This small molecule binds to this protein.
Small molecule (SMILES): CC(=O)N[C@H]1[C@H](O[C@H]2[C@H](O)[C@@H](NC(C)=O)CO[C@@H]2CO)O[C@H](CO)[C@@H](O)[C@@H]1O

Sequence of chain 1.A:
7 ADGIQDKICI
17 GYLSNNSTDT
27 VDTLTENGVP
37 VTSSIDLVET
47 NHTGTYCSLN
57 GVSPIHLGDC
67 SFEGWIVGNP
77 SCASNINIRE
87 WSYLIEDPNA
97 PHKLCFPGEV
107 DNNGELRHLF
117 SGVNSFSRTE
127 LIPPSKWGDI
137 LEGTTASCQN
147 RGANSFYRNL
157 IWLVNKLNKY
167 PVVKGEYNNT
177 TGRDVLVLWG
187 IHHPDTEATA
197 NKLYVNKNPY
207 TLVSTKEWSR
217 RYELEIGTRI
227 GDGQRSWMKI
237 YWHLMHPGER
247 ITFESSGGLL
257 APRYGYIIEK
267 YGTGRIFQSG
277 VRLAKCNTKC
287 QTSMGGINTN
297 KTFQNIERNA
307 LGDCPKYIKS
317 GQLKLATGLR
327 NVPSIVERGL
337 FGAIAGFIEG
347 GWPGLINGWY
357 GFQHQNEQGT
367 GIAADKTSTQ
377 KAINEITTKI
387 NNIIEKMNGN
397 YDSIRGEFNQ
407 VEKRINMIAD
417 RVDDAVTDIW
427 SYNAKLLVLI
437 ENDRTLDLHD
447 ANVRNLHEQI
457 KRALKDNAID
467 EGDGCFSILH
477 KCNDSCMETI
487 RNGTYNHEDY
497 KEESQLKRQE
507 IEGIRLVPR

Binding-site contacts:
Ligand atom N2 contacts residue GLU172 of chain 1.A at 2.8 Å (salt-bridge).
Ligand atom C8 contacts residue GLU172 of chain 1.A at 3.7 Å.
Ligand atom C7 contacts residue ASN174 of chain 1.A at 3.3 Å.
Ligand atom C5 contacts residue ASN174 of chain 1.A at 3.5 Å.
Ligand atom C3 contacts residue ASN174 of chain 1.A at 3.8 Å.
Ligand atom N2 contacts residue ASN174 of chain 1.A at 2.9 Å (h-bond).
Ligand atom O7 contacts residue ASN174 of chain 1.A at 3.2 Å (h-bond).
Ligand atom O5 contacts residue ASN174 of chain 1.A at 2.3 Å (h-bond).
Ligand atom C3 contacts residue GLU172 of chain 1.A at 3.3 Å.
Ligand atom C3 contacts residue ARG246 of chain 1.A at 4.3 Å.
Ligand atom O7 contacts residue ARG246 of chain 1.A at 4.3 Å.
Ligand atom C1 contacts residue ARG246 of chain 1.A at 4.0 Å.
Ligand atom C7 contacts residue GLU172 of chain 1.A at 3.8 Å.
Ligand atom O4 contacts residue ARG246 of chain 1.A at 4.3 Å.
Ligand atom C5 contacts residue ARG246 of chain 1.A at 3.6 Å.
Ligand atom C4 contacts residue ARG246 of chain 1.A at 4.3 Å.
Ligand atom C6 contacts residue ARG246 of chain 1.A at 4.1 Å.
Ligand atom C1 contacts residue GLU172 of chain 1.A at 4.0 Å.
Ligand atom C1 contacts residue ASN174 of chain 1.A at 1.4 Å.
Ligand atom C2 contacts residue GLU172 of chain 1.A at 3.5 Å.
Ligand atom C2 contacts residue ASN174 of chain 1.A at 2.4 Å.
Ligand atom C4 contacts residue ASN174 of chain 1.A at 4.2 Å.
Ligand atom O3 contacts residue GLU172 of chain 1.A at 3.8 Å.
Ligand atom O5 contacts residue ARG246 of chain 1.A at 4.1 Å.
Ligand atom C8 contacts residue ARG246 of chain 1.A at 4.2 Å.